This protein binds this small molecule.
Small molecule (SMILES): Cn1cc(-c2ccc([C@@H](NC(=O)C(C)(C)C)C(=O)NO)cc2)cn1

Sequence of chain 1.D:
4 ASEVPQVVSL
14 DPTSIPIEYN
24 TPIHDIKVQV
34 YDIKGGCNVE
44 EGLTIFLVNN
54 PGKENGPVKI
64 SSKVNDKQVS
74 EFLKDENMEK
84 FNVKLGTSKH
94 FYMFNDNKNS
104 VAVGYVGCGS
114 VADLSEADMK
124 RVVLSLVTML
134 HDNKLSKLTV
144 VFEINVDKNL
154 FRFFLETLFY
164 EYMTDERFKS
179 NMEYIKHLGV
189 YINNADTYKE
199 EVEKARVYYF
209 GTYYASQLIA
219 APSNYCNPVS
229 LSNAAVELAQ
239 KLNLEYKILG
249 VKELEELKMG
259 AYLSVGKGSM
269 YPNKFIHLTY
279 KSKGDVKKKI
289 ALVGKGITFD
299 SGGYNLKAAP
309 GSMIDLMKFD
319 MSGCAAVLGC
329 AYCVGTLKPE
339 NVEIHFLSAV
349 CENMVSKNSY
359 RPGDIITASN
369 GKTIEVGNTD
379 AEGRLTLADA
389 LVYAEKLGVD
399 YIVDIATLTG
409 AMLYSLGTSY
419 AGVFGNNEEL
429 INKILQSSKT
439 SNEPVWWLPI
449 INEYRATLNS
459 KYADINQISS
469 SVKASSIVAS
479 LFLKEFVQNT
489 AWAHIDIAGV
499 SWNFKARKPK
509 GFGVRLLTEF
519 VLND

Binding-site contacts:
Ligand atom C contacts residue ZN1 of chain 1.KA at 3.5 Å.
Ligand atom C contacts residue CO31 of chain 1.MA at 3.7 Å.
Ligand atom O contacts residue ZN1 of chain 1.KA at 3.4 Å.
Ligand atom OAG contacts residue GLU380 of chain 1.D at 2.6 Å (salt-bridge).
Ligand atom CAS contacts residue GLY408 of chain 1.D at 3.6 Å.
Ligand atom CA contacts residue LEU406 of chain 1.D at 3.2 Å (hydrophobic).
Ligand atom CAK contacts residue LEU406 of chain 1.D at 3.8 Å (hydrophobic).
Ligand atom NAN contacts residue LEU411 of chain 1.D at 3.7 Å.
Ligand atom CAU contacts residue GLY408 of chain 1.D at 3.4 Å.
Ligand atom NAO contacts residue CO31 of chain 1.MA at 2.4 Å (h-bond).
Ligand atom CAA contacts residue PHE502 of chain 1.D at 3.5 Å (hydrophobic).
Ligand atom NAW contacts residue ALA496 of chain 1.D at 3.7 Å.
Ligand atom CAA contacts residue ALA496 of chain 1.D at 3.3 Å (hydrophobic).
Ligand atom CAA contacts residue LEU411 of chain 1.D at 3.7 Å (hydrophobic).
Ligand atom O contacts residue ZN1 of chain 1.LA at 2.3 Å.
Ligand atom NAO contacts residue ZN1 of chain 1.KA at 3.1 Å.
Ligand atom OAF contacts residue THR407 of chain 1.D at 3.2 Å.
Ligand atom C contacts residue ASP378 of chain 1.D at 3.3 Å.
Ligand atom OAG contacts residue ZN1 of chain 1.KA at 2.1 Å.
Ligand atom OAG contacts residue CO31 of chain 1.MA at 2.5 Å (h-bond).
Ligand atom O contacts residue LYS305 of chain 1.D at 2.9 Å (salt-bridge).
Ligand atom NAW contacts residue LEU411 of chain 1.D at 3.6 Å.
Ligand atom OAG contacts residue ZN1 of chain 1.LA at 2.4 Å.
Ligand atom OAF contacts residue LEU406 of chain 1.D at 3.7 Å.
Ligand atom CAI contacts residue GLY408 of chain 1.D at 3.6 Å.
Ligand atom CAK contacts residue THR407 of chain 1.D at 3.8 Å.
Ligand atom OAG contacts residue ASP378 of chain 1.D at 2.9 Å (salt-bridge).
Ligand atom OAG contacts residue LYS293 of chain 1.D at 3.0 Å (salt-bridge).
Ligand atom CAK contacts residue GLY408 of chain 1.D at 3.3 Å.
Ligand atom C contacts residue LEU406 of chain 1.D at 3.6 Å (hydrophobic).
Ligand atom CAM contacts residue ALA496 of chain 1.D at 3.3 Å (hydrophobic).
Ligand atom O contacts residue ASP298 of chain 1.D at 2.9 Å (salt-bridge).
Ligand atom NAO contacts residue ASP378 of chain 1.D at 3.2 Å (salt-bridge).
Ligand atom NAO contacts residue LEU406 of chain 1.D at 3.0 Å (h-bond).
Ligand atom OAG contacts residue ASP298 of chain 1.D at 3.4 Å (salt-bridge).
Ligand atom OAF contacts residue GLY408 of chain 1.D at 3.2 Å (h-bond).
Ligand atom NAO contacts residue ZN1 of chain 1.LA at 3.1 Å.
Ligand atom NAO contacts residue LYS293 of chain 1.D at 3.5 Å (salt-bridge).
Ligand atom C contacts residue ZN1 of chain 1.LA at 2.9 Å.
Ligand atom O contacts residue ASP378 of chain 1.D at 3.2 Å (salt-bridge).